The small molecule below binds the protein below.
Small molecule (SMILES): N[C@H](CC(=O)C(F)(F)P(=O)(O)O)C(=O)O

Binding-site contacts:
Ligand atom N contacts residue GLY159 of chain 1.B at 3.6 Å.
Ligand atom CD1 contacts residue LYS223 of chain 1.B at 3.8 Å.
Ligand atom PAI contacts residue LYS223 of chain 1.B at 3.9 Å.
Ligand atom C contacts residue CYS128 of chain 1.B at 3.9 Å (hydrophobic).
Ligand atom OXT contacts residue CYS128 of chain 1.B at 3.0 Å (h-bond).
Ligand atom OAO contacts residue ASN127 of chain 1.B at 2.9 Å (h-bond).
Ligand atom CB contacts residue ASN127 of chain 1.B at 3.6 Å.
Ligand atom C contacts residue GLN155 of chain 1.B at 3.5 Å.
Ligand atom OXT contacts residue GLN155 of chain 1.B at 3.7 Å.
Ligand atom C contacts residue ARG245 of chain 1.B at 3.4 Å.
Ligand atom O contacts residue ARG245 of chain 1.B at 2.7 Å (salt-bridge).
Ligand atom PAI contacts residue ARG99 of chain 1.B at 3.4 Å.
Ligand atom OAJ contacts residue CYS128 of chain 1.B at 3.1 Å (h-bond).
Ligand atom CG contacts residue GLU220 of chain 1.B at 3.5 Å.
Ligand atom OAB contacts residue ARG99 of chain 1.B at 2.6 Å (salt-bridge).
Ligand atom OAJ contacts residue ASN127 of chain 1.B at 3.4 Å (h-bond).
Ligand atom PAI contacts residue ASN127 of chain 1.B at 3.7 Å.
Ligand atom CB contacts residue GLU220 of chain 1.B at 3.3 Å.
Ligand atom FAA contacts residue GLY159 of chain 1.B at 3.9 Å.
Ligand atom N contacts residue ILE209 of chain 1.B at 3.8 Å.
Ligand atom O contacts residue ILE209 of chain 1.B at 3.3 Å.
Ligand atom OAO contacts residue ARG99 of chain 1.B at 2.8 Å (salt-bridge).
Ligand atom OXT contacts residue ARG245 of chain 1.B at 3.8 Å.
Ligand atom CG contacts residue LYS223 of chain 1.B at 3.6 Å.
Ligand atom C contacts residue GLY159 of chain 1.B at 3.6 Å.
Ligand atom FAN contacts residue LYS223 of chain 1.B at 3.4 Å.
Ligand atom OD2 contacts residue ASP210 of chain 1.B at 4.1 Å.
Ligand atom N contacts residue GLU220 of chain 1.B at 4.1 Å.
Ligand atom O contacts residue GLU220 of chain 1.B at 3.8 Å.
Ligand atom CG contacts residue ASN127 of chain 1.B at 3.9 Å.
Ligand atom N contacts residue ARG245 of chain 1.B at 3.5 Å (salt-bridge).
Ligand atom O contacts residue GLN155 of chain 1.B at 2.9 Å (h-bond).
Ligand atom OXT contacts residue GLY159 of chain 1.B at 3.1 Å.
Ligand atom CB contacts residue CYS128 of chain 1.B at 3.8 Å (hydrophobic).
Ligand atom OAO contacts residue LYS223 of chain 1.B at 2.7 Å (salt-bridge).
Ligand atom OD2 contacts residue LYS223 of chain 1.B at 3.0 Å (salt-bridge).
Ligand atom C contacts residue GLU220 of chain 1.B at 3.9 Å.
Ligand atom OD2 contacts residue GLU220 of chain 1.B at 3.0 Å (salt-bridge).
Ligand atom CA contacts residue GLY159 of chain 1.B at 3.2 Å.
Ligand atom OXT contacts residue HIS252 of chain 1.B at 3.1 Å.

Sequence of chain 1.B:
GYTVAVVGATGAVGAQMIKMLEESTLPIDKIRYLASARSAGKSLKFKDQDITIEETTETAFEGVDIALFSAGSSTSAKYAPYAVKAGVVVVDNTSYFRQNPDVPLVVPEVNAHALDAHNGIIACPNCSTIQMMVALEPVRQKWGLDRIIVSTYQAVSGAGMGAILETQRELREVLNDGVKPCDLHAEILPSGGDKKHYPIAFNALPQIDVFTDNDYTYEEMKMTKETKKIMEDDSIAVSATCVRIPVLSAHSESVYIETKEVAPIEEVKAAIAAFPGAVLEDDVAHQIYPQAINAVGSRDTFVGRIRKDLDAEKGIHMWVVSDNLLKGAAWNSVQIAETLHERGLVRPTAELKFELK